Binding-site contacts:
Ligand atom C8 contacts residue ASN717 of chain 1.C at 4.4 Å.
Ligand atom C4 contacts residue LEU922 of chain 1.C at 4.4 Å (hydrophobic).
Ligand atom C6 contacts residue GLN926 of chain 1.C at 3.7 Å.
Ligand atom C1 contacts residue ASN717 of chain 1.C at 1.4 Å.
Ligand atom O6 contacts residue PHE718 of chain 1.C at 4.1 Å.
Ligand atom C2 contacts residue GLN1071 of chain 1.C at 4.4 Å.
Ligand atom O5 contacts residue GLN1071 of chain 1.C at 3.7 Å.
Ligand atom C4 contacts residue ASN717 of chain 1.C at 4.2 Å.
Ligand atom O6 contacts residue GLN926 of chain 1.C at 3.0 Å (h-bond).
Ligand atom C7 contacts residue ASN717 of chain 1.C at 3.3 Å.
Ligand atom C7 contacts residue LEU922 of chain 1.C at 3.8 Å (hydrophobic).
Ligand atom C8 contacts residue LEU922 of chain 1.C at 4.0 Å (hydrophobic).
Ligand atom O5 contacts residue GLN926 of chain 1.C at 4.4 Å.
Ligand atom O7 contacts residue ASN717 of chain 1.C at 3.2 Å (h-bond).
Ligand atom O7 contacts residue GLN1071 of chain 1.C at 3.0 Å (h-bond).
Ligand atom C6 contacts residue LEU922 of chain 1.C at 4.2 Å (hydrophobic).
Ligand atom O4 contacts residue LEU922 of chain 1.C at 4.0 Å.
Ligand atom O5 contacts residue ASN717 of chain 1.C at 2.3 Å (h-bond).
Ligand atom C5 contacts residue ASN717 of chain 1.C at 3.6 Å.
Ligand atom C1 contacts residue LEU922 of chain 1.C at 4.5 Å (hydrophobic).
Ligand atom C3 contacts residue ASN717 of chain 1.C at 3.8 Å.
Ligand atom C5 contacts residue GLN926 of chain 1.C at 4.1 Å.
Ligand atom C2 contacts residue ASN717 of chain 1.C at 2.5 Å.
Ligand atom N2 contacts residue ASN717 of chain 1.C at 2.9 Å (h-bond).
Ligand atom C1 contacts residue GLN1071 of chain 1.C at 3.9 Å.
Ligand atom C5 contacts residue LEU922 of chain 1.C at 3.8 Å (hydrophobic).
Ligand atom C7 contacts residue GLN1071 of chain 1.C at 4.1 Å.
Ligand atom O7 contacts residue LEU922 of chain 1.C at 3.5 Å.
Ligand atom C8 contacts residue GLN926 of chain 1.C at 4.2 Å.

The small molecule below binds the protein below.
Small molecule (SMILES): CC(=O)N[C@H]1[C@H](O[C@H]2[C@H](O)[C@@H](NC(C)=O)CO[C@@H]2CO)O[C@H](CO)[C@@H](O)[C@@H]1O

Sequence of chain 1.C:
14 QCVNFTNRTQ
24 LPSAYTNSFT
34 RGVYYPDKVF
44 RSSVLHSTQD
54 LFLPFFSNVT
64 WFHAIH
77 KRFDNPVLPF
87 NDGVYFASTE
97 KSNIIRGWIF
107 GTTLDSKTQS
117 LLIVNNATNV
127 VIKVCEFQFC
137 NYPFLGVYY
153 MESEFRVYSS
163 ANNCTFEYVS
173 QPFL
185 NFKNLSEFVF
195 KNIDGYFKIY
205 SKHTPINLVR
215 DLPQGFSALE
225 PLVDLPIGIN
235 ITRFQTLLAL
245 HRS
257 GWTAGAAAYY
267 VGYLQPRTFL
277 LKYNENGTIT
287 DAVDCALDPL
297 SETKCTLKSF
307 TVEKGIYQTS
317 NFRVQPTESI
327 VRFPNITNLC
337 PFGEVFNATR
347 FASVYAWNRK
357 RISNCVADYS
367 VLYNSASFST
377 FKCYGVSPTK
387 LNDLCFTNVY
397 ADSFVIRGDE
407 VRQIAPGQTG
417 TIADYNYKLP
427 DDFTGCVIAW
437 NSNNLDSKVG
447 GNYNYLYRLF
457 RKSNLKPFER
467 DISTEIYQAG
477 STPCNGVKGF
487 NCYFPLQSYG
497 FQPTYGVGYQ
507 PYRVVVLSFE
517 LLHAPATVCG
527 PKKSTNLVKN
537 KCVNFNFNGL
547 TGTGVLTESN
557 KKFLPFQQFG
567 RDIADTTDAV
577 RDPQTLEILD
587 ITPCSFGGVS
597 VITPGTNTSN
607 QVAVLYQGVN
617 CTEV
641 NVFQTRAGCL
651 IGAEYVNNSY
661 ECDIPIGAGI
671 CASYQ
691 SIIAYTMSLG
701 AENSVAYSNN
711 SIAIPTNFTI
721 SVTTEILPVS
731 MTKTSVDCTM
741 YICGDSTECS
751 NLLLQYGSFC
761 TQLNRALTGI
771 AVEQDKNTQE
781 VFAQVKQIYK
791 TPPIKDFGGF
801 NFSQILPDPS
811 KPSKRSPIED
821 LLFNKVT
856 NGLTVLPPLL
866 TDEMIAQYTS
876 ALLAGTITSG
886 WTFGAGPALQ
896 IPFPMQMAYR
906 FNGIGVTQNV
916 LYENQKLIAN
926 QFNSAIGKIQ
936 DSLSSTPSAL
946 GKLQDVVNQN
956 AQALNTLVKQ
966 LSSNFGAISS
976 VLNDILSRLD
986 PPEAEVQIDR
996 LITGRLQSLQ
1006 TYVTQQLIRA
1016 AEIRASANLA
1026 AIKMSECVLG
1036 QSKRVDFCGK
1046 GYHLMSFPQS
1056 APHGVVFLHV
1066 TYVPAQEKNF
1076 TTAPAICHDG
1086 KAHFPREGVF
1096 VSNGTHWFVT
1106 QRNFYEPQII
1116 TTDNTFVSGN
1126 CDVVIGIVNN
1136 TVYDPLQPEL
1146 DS